Sequence of chain 1.A:
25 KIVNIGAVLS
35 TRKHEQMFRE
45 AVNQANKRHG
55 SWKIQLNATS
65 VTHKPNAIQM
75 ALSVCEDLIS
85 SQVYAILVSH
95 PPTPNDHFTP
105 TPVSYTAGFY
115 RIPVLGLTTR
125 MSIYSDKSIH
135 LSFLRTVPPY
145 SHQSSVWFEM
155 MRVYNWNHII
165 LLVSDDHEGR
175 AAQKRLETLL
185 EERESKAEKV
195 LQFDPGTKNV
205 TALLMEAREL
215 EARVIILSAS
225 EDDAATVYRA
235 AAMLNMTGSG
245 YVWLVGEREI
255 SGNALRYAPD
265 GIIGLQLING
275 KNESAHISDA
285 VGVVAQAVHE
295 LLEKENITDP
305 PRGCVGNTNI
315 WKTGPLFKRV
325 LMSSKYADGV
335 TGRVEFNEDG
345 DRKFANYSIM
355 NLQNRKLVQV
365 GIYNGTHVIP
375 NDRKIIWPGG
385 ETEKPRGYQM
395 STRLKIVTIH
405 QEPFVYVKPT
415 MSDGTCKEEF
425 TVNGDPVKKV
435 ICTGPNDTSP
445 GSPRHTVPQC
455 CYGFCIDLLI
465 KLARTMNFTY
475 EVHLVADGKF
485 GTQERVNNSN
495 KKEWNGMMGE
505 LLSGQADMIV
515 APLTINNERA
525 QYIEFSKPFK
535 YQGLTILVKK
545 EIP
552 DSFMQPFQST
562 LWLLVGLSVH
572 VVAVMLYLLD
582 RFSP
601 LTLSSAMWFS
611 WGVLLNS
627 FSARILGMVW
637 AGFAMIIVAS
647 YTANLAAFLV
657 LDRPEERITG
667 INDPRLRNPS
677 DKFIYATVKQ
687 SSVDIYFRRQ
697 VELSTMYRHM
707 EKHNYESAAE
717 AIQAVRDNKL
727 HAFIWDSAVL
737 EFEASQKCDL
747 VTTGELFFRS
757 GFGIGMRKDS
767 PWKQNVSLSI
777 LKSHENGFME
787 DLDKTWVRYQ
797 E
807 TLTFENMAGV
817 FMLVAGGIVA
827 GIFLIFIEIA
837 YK

Binding-site contacts:
Ligand atom O7 contacts residue ASN276 of chain 1.A at 3.0 Å (h-bond).
Ligand atom C1 contacts residue SER278 of chain 1.A at 4.3 Å.
Ligand atom C5 contacts residue ASN276 of chain 1.A at 3.7 Å.
Ligand atom C5 contacts residue SER278 of chain 1.A at 3.8 Å.
Ligand atom O5 contacts residue ASN276 of chain 1.A at 2.4 Å (h-bond).
Ligand atom C3 contacts residue ASN276 of chain 1.A at 3.8 Å.
Ligand atom C8 contacts residue ASN276 of chain 1.A at 4.2 Å.
Ligand atom O6 contacts residue ALA279 of chain 1.A at 3.4 Å.
Ligand atom O5 contacts residue SER278 of chain 1.A at 3.7 Å.
Ligand atom C6 contacts residue SER278 of chain 1.A at 3.4 Å.
Ligand atom C2 contacts residue ASN276 of chain 1.A at 2.5 Å.
Ligand atom N2 contacts residue ASN276 of chain 1.A at 3.0 Å (h-bond).
Ligand atom C5 contacts residue ALA279 of chain 1.A at 4.3 Å (hydrophobic).
Ligand atom O6 contacts residue VAL334 of chain 1.A at 3.4 Å.
Ligand atom O5 contacts residue ALA279 of chain 1.A at 3.7 Å.
Ligand atom C4 contacts residue ASN276 of chain 1.A at 4.2 Å.
Ligand atom C6 contacts residue ALA279 of chain 1.A at 3.8 Å (hydrophobic).
Ligand atom C7 contacts residue ASN276 of chain 1.A at 3.3 Å.
Ligand atom C1 contacts residue ASN276 of chain 1.A at 1.4 Å.

A small-molecule ligand and the protein it binds are described below.
Small molecule (SMILES): CC(=O)N[C@@H]1[C@@H](O)[C@H](O)[C@@H](CO)O[C@H]1O